The small molecule below binds the protein below.
Small molecule (SMILES): OC[C@@]1(O)OC[C@@H](O)[C@@H](O)[C@@H]1O

Sequence of chain 1.A:
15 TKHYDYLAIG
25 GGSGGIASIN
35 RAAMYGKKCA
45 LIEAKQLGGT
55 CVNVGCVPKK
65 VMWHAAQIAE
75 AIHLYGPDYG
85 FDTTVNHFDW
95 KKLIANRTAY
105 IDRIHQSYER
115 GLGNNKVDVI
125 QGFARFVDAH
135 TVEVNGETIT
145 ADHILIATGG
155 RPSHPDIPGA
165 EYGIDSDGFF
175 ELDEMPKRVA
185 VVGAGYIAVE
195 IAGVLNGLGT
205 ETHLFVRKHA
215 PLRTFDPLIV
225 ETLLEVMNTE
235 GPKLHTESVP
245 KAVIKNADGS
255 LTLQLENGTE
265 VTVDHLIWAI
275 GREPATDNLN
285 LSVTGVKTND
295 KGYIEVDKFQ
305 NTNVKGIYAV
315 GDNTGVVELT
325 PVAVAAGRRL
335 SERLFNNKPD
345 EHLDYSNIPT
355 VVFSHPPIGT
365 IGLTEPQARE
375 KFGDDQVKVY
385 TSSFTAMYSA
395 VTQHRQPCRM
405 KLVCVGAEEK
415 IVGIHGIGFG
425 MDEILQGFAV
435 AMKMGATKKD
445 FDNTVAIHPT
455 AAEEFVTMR

Binding-site contacts:
Ligand atom O4 contacts residue ARG276 of chain 1.A at 3.3 Å (salt-bridge).
Ligand atom O4 contacts residue ARG155 of chain 1.A at 3.6 Å.
Ligand atom O3 contacts residue ASP171 of chain 1.A at 2.6 Å (salt-bridge).
Ligand atom O3 contacts residue ARG155 of chain 1.A at 3.9 Å.
Ligand atom O5 contacts residue VAL58 of chain 1.A at 3.9 Å.
Ligand atom C1 contacts residue ASP171 of chain 1.A at 3.4 Å.
Ligand atom O6 contacts residue LYS49 of chain 1.A at 3.2 Å.
Ligand atom C4 contacts residue GLY154 of chain 1.A at 3.4 Å.
Ligand atom C4 contacts residue ARG155 of chain 1.A at 4.4 Å.
Ligand atom O2 contacts residue LYS49 of chain 1.A at 2.6 Å (salt-bridge).
Ligand atom O3 contacts residue PRO156 of chain 1.A at 3.5 Å.
Ligand atom O4 contacts residue THR54 of chain 1.A at 3.2 Å (h-bond).
Ligand atom C3 contacts residue ASP171 of chain 1.A at 3.3 Å.
Ligand atom C5 contacts residue THR54 of chain 1.A at 3.6 Å.
Ligand atom O1 contacts residue ASP171 of chain 1.A at 3.4 Å (salt-bridge).
Ligand atom C5 contacts residue GLY154 of chain 1.A at 4.1 Å.
Ligand atom O4 contacts residue PRO156 of chain 1.A at 4.5 Å.
Ligand atom C5 contacts residue FAD1 of chain 1.D at 4.2 Å.
Ligand atom O5 contacts residue FAD1 of chain 1.D at 4.5 Å.
Ligand atom C2 contacts residue LYS49 of chain 1.A at 3.5 Å.
Ligand atom C6 contacts residue FAD1 of chain 1.D at 3.5 Å.
Ligand atom C1 contacts residue LYS49 of chain 1.A at 3.7 Å.
Ligand atom O1 contacts residue VAL58 of chain 1.A at 4.0 Å.
Ligand atom C4 contacts residue THR54 of chain 1.A at 4.0 Å.
Ligand atom O4 contacts residue GLY154 of chain 1.A at 2.6 Å (h-bond).
Ligand atom O5 contacts residue GLY53 of chain 1.A at 4.2 Å.
Ligand atom C2 contacts residue ASP171 of chain 1.A at 4.0 Å.
Ligand atom C6 contacts residue LYS49 of chain 1.A at 3.6 Å.
Ligand atom O5 contacts residue THR54 of chain 1.A at 2.8 Å (h-bond).